Sequence of chain 1.D:
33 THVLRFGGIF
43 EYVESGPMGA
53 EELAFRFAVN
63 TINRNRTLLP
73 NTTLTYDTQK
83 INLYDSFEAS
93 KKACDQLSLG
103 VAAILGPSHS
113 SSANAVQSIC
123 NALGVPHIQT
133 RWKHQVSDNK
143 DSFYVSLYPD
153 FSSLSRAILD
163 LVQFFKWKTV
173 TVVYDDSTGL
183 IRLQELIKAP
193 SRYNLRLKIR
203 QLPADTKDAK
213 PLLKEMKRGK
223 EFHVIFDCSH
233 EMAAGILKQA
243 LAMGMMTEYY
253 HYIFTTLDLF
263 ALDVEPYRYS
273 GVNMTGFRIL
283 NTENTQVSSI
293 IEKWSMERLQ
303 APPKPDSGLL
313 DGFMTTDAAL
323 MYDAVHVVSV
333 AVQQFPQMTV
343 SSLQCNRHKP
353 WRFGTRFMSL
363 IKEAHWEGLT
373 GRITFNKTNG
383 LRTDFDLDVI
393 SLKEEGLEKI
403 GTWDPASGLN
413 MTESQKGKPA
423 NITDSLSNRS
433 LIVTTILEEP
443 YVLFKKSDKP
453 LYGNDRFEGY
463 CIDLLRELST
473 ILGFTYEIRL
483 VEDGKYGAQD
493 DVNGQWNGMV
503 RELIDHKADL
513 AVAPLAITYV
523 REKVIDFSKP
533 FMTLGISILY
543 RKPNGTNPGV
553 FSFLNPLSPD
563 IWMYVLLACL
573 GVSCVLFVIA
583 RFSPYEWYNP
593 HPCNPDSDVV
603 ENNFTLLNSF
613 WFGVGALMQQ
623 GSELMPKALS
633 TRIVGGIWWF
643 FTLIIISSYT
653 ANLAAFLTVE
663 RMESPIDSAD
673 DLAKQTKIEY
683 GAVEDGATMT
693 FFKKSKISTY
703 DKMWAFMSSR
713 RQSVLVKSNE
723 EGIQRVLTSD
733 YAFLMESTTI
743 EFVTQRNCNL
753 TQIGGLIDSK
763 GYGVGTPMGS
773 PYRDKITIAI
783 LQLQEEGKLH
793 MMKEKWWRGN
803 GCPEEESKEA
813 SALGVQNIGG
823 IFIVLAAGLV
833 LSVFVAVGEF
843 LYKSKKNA

Binding-site contacts:
Ligand atom C2 contacts residue ARG543 of chain 1.D at 3.8 Å.
Ligand atom C7 contacts residue ASN546 of chain 1.D at 3.6 Å.
Ligand atom C3 contacts residue ASN546 of chain 1.D at 3.8 Å.
Ligand atom C8 contacts residue ARG543 of chain 1.D at 4.2 Å.
Ligand atom C6 contacts residue ASN546 of chain 1.D at 4.4 Å.
Ligand atom O5 contacts residue ASN546 of chain 1.D at 2.4 Å (h-bond).
Ligand atom O3 contacts residue ASN546 of chain 1.D at 4.4 Å.
Ligand atom O7 contacts residue ASN546 of chain 1.D at 3.9 Å.
Ligand atom C3 contacts residue ARG543 of chain 1.D at 4.0 Å.
Ligand atom C5 contacts residue ASN546 of chain 1.D at 3.6 Å.
Ligand atom N2 contacts residue ASN546 of chain 1.D at 3.0 Å (h-bond).
Ligand atom C2 contacts residue ASN546 of chain 1.D at 2.4 Å.
Ligand atom O3 contacts residue ARG543 of chain 1.D at 3.2 Å (salt-bridge).
Ligand atom N2 contacts residue ARG543 of chain 1.D at 3.2 Å (salt-bridge).
Ligand atom C1 contacts residue ASN546 of chain 1.D at 1.4 Å.
Ligand atom O3 contacts residue ASP732 of chain 1.D at 4.5 Å.
Ligand atom C4 contacts residue ASN546 of chain 1.D at 4.2 Å.
Ligand atom C7 contacts residue ARG543 of chain 1.D at 4.1 Å.

This protein binds this small molecule.
Small molecule (SMILES): CC(=O)N[C@@H]1[C@@H](O)[C@H](O)[C@@H](CO)O[C@H]1O